Sequence of chain 1.C:
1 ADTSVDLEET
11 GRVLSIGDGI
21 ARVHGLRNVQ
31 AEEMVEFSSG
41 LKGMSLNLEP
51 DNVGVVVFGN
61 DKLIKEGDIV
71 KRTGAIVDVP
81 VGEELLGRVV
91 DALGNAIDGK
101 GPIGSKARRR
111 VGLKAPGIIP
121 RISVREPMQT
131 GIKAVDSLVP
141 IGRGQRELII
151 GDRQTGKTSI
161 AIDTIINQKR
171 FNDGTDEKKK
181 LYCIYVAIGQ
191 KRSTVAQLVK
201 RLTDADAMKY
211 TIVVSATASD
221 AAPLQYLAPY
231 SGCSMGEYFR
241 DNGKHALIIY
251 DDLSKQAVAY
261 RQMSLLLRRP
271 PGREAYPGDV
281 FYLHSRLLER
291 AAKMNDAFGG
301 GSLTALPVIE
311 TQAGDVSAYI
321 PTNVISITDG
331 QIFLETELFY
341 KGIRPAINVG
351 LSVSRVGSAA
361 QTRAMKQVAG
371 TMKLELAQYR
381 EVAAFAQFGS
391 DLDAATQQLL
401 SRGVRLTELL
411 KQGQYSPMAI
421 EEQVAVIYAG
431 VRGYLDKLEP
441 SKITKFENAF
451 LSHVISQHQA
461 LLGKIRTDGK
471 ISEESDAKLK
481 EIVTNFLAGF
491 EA

Sequence of chain 1.F:
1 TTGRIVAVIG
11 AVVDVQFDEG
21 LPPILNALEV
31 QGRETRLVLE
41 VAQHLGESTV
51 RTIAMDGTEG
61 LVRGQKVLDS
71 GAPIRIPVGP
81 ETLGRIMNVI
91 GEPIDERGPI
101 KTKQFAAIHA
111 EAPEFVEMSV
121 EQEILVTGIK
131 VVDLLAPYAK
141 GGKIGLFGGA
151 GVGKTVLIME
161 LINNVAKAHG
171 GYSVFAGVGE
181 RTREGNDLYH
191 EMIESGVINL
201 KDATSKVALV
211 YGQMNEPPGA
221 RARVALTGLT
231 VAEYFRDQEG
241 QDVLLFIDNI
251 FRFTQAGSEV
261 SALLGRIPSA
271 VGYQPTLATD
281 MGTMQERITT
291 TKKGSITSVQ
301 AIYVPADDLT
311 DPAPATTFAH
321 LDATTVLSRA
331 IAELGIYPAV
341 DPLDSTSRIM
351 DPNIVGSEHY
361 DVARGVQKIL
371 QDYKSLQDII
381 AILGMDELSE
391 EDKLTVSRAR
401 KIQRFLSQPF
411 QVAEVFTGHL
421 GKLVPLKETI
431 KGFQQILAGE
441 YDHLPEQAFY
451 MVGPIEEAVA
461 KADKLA

Binding-site contacts:
Ligand atom C2 contacts residue ARG344 of chain 1.C at 3.5 Å.
Ligand atom N6 contacts residue GLN412 of chain 1.C at 3.2 Å (h-bond).
Ligand atom O3G contacts residue LYS157 of chain 1.C at 3.2 Å (salt-bridge).
Ligand atom O5' contacts residue SER159 of chain 1.C at 2.9 Å (h-bond).
Ligand atom O4' contacts residue PHE339 of chain 1.C at 3.6 Å.
Ligand atom C5 contacts residue GLN414 of chain 1.C at 3.6 Å.
Ligand atom O3G contacts residue GLU310 of chain 1.C at 2.9 Å (salt-bridge).
Ligand atom O2' contacts residue GLN414 of chain 1.C at 3.5 Å (h-bond).
Ligand atom N3B contacts residue GLN154 of chain 1.C at 3.2 Å (h-bond).
Ligand atom N3B contacts residue MG1 of chain 1.X at 3.7 Å.
Ligand atom O1B contacts residue GLN154 of chain 1.C at 3.4 Å (h-bond).
Ligand atom C5' contacts residue GLY156 of chain 1.C at 3.6 Å.
Ligand atom O1G contacts residue GLN154 of chain 1.C at 3.3 Å (h-bond).
Ligand atom O5' contacts residue GLY156 of chain 1.C at 3.2 Å.
Ligand atom O3G contacts residue ARG153 of chain 1.C at 3.4 Å.
Ligand atom O3A contacts residue GLY156 of chain 1.C at 3.0 Å (h-bond).
Ligand atom C8 contacts residue GLN414 of chain 1.C at 3.4 Å.
Ligand atom N7 contacts residue SER159 of chain 1.C at 3.3 Å (h-bond).
Ligand atom O1A contacts residue SER159 of chain 1.C at 2.5 Å (h-bond).
Ligand atom C8 contacts residue SER159 of chain 1.C at 2.9 Å.
Ligand atom O2B contacts residue MG1 of chain 1.X at 2.2 Å.
Ligand atom PB contacts residue LYS157 of chain 1.C at 3.4 Å.
Ligand atom O2B contacts residue THR158 of chain 1.C at 2.5 Å (h-bond).
Ligand atom N1 contacts residue ARG344 of chain 1.C at 3.6 Å.
Ligand atom O2B contacts residue LYS157 of chain 1.C at 3.5 Å.
Ligand atom O1A contacts residue THR158 of chain 1.C at 3.5 Å (h-bond).
Ligand atom O1B contacts residue LYS157 of chain 1.C at 3.0 Å (salt-bridge).
Ligand atom PB contacts residue MG1 of chain 1.X at 3.5 Å.
Ligand atom N9 contacts residue GLN414 of chain 1.C at 3.2 Å (h-bond).
Ligand atom O2G contacts residue MG1 of chain 1.X at 2.2 Å.
Ligand atom N3 contacts residue TYR360 of chain 1.F at 3.7 Å.
Ligand atom PG contacts residue MG1 of chain 1.X at 3.5 Å.
Ligand atom C2' contacts residue GLN414 of chain 1.C at 3.3 Å.
Ligand atom O3G contacts residue GLN154 of chain 1.C at 3.6 Å.
Ligand atom O3A contacts residue LYS157 of chain 1.C at 2.8 Å (salt-bridge).
Ligand atom PA contacts residue SER159 of chain 1.C at 3.2 Å.
Ligand atom PA contacts residue GLY156 of chain 1.C at 3.7 Å.
Ligand atom O3A contacts residue THR158 of chain 1.C at 3.6 Å.
Ligand atom C4 contacts residue GLN414 of chain 1.C at 3.3 Å.
Ligand atom O2A contacts residue GLN154 of chain 1.C at 3.7 Å.

This protein binds this small molecule.
Small molecule (SMILES): Nc1ncnc2c1ncn2[C@@H]1O[C@H](CO[P](=O)(O)O[P](=O)(O)NP(=O)(O)O)[C@@H](O)[C@H]1O